Binding-site contacts:
Ligand atom C30 contacts residue MET98 of chain 1.D at 3.9 Å (hydrophobic).
Ligand atom C15 contacts residue GSH1 of chain 1.M at 3.7 Å.
Ligand atom C7 contacts residue GSH1 of chain 1.M at 4.0 Å.
Ligand atom O21 contacts residue MET10 of chain 1.D at 3.5 Å.
Ligand atom C24 contacts residue TRP103 of chain 1.D at 3.6 Å (hydrophobic).
Ligand atom C19 contacts residue MET10 of chain 1.D at 3.9 Å (hydrophobic).
Ligand atom O29 contacts residue GLY12 of chain 1.D at 4.0 Å.
Ligand atom C31 contacts residue TYR151 of chain 1.D at 3.2 Å (hydrophobic).
Ligand atom C11 contacts residue GLN35 of chain 1.D at 3.5 Å.
Ligand atom O16 contacts residue GSH1 of chain 1.M at 3.2 Å (h-bond).
Ligand atom C30 contacts residue CYS155 of chain 1.D at 4.1 Å (hydrophobic).
Ligand atom C13 contacts residue TRP38 of chain 1.D at 3.9 Å (hydrophobic).
Ligand atom C25 contacts residue TRP103 of chain 1.D at 4.0 Å (hydrophobic).
Ligand atom N23 contacts residue GLY12 of chain 1.D at 3.7 Å.
Ligand atom C19 contacts residue TRP103 of chain 1.D at 3.6 Å (hydrophobic).
Ligand atom O16 contacts residue ALA104 of chain 1.D at 3.8 Å.
Ligand atom N18 contacts residue TRP103 of chain 1.D at 3.4 Å.
Ligand atom C12 contacts residue GLN35 of chain 1.D at 3.2 Å.
Ligand atom C27 contacts residue GLY12 of chain 1.D at 4.0 Å.
Ligand atom C17 contacts residue PHE8 of chain 1.D at 4.0 Å (hydrophobic).
Ligand atom N20 contacts residue TRP103 of chain 1.D at 3.6 Å.
Ligand atom O21 contacts residue TRP103 of chain 1.D at 4.0 Å.
Ligand atom N18 contacts residue GSH1 of chain 1.M at 3.8 Å.
Ligand atom C7 contacts residue TRP103 of chain 1.D at 4.0 Å (hydrophobic).
Ligand atom C1 contacts residue GSH1 of chain 1.M at 3.9 Å.
Ligand atom C10 contacts residue GSH1 of chain 1.M at 3.8 Å.
Ligand atom C31 contacts residue GLY12 of chain 1.D at 3.5 Å.
Ligand atom C26 contacts residue MET10 of chain 1.D at 3.9 Å (hydrophobic).
Ligand atom C1 contacts residue ALA104 of chain 1.D at 3.7 Å (hydrophobic).
Ligand atom O29 contacts residue MET98 of chain 1.D at 4.0 Å.
Ligand atom C22 contacts residue TRP103 of chain 1.D at 3.8 Å (hydrophobic).
Ligand atom C30 contacts residue TYR151 of chain 1.D at 3.8 Å (hydrophobic).
Ligand atom S8 contacts residue MET10 of chain 1.D at 4.1 Å.
Ligand atom C17 contacts residue TRP38 of chain 1.D at 3.1 Å (hydrophobic).
Ligand atom C25 contacts residue GSH1 of chain 1.M at 4.0 Å.
Ligand atom O29 contacts residue THR158 of chain 1.D at 2.9 Å (h-bond).
Ligand atom C6 contacts residue GSH1 of chain 1.M at 3.7 Å.
Ligand atom O28 contacts residue MET98 of chain 1.D at 4.1 Å.
Ligand atom C2 contacts residue ALA104 of chain 1.D at 3.9 Å (hydrophobic).
Ligand atom C26 contacts residue GLY12 of chain 1.D at 4.0 Å.

A small-molecule ligand and the protein it binds are described below.
Small molecule (SMILES): CCOC(=O)N1CCN(C(=O)Nc2sc3nc4n(c(=O)c3c2C)CC[C@H](C)CC4)CC1

Sequence of chain 1.D:
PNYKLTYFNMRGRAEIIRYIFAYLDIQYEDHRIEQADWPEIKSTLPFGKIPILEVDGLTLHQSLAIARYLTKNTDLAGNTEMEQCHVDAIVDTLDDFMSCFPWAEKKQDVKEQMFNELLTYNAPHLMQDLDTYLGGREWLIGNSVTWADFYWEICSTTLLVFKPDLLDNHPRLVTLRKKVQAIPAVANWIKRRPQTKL